Binding-site contacts:
Ligand atom C4 contacts residue TRP47 of chain 26.F at 3.3 Å (hydrophobic).
Ligand atom C4' contacts residue GLU140 of chain 26.F at 3.4 Å.
Ligand atom O2' contacts residue LYS143 of chain 26.F at 3.8 Å.
Ligand atom C5 contacts residue TRP47 of chain 26.F at 3.8 Å (hydrophobic).
Ligand atom C2 contacts residue TRP47 of chain 26.F at 3.4 Å (hydrophobic).
Ligand atom N6 contacts residue TRP47 of chain 26.F at 4.2 Å.
Ligand atom C8 contacts residue LYS143 of chain 26.F at 2.7 Å.
Ligand atom N9 contacts residue LYS143 of chain 26.F at 3.2 Å (salt-bridge).
Ligand atom N1 contacts residue TRP47 of chain 26.F at 3.7 Å.
Ligand atom C5' contacts residue ARG90 of chain 26.F at 4.3 Å.
Ligand atom O4' contacts residue GLU140 of chain 26.F at 3.0 Å (salt-bridge).
Ligand atom C2' contacts residue LYS143 of chain 26.F at 3.7 Å.
Ligand atom N3 contacts residue TRP47 of chain 26.F at 3.4 Å.
Ligand atom C1' contacts residue TRP47 of chain 26.F at 3.7 Å (hydrophobic).
Ligand atom C6 contacts residue TRP47 of chain 26.F at 3.7 Å (hydrophobic).
Ligand atom O2' contacts residue GLU140 of chain 26.F at 2.3 Å (salt-bridge).
Ligand atom O4' contacts residue LYS143 of chain 26.F at 4.2 Å.
Ligand atom C1' contacts residue LYS143 of chain 26.F at 3.2 Å.
Ligand atom N7 contacts residue TRP47 of chain 26.F at 3.6 Å.
Ligand atom O4' contacts residue LYS143 of chain 26.F at 4.4 Å.
Ligand atom C2' contacts residue GLU140 of chain 26.F at 3.0 Å.
Ligand atom C8 contacts residue TRP47 of chain 26.F at 3.6 Å (hydrophobic).
Ligand atom C1' contacts residue GLU140 of chain 26.F at 2.7 Å.
Ligand atom N9 contacts residue GLU140 of chain 26.F at 4.1 Å.
Ligand atom O3' contacts residue GLU140 of chain 26.F at 4.4 Å.
Ligand atom O4' contacts residue TRP47 of chain 26.F at 3.4 Å.
Ligand atom C3' contacts residue GLU140 of chain 26.F at 3.8 Å.
Ligand atom N7 contacts residue LYS143 of chain 26.F at 3.8 Å.
Ligand atom N9 contacts residue TRP47 of chain 26.F at 3.3 Å.

Sequence of chain 26.F:
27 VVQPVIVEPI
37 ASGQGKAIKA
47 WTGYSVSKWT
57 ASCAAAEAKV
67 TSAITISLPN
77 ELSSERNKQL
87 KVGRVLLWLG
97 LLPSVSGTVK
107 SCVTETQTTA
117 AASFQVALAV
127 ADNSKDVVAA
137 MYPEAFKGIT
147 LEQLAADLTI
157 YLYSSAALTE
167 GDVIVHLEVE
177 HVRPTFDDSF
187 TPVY

This small molecule binds to this protein.
Small molecule (SMILES): Nc1ncnc2c1ncn2[C@@H]1O[C@H]([C@@H]2O[C@@H]3[C@H](O[P](=O)(O)O2)[C@@H](CO[P](=O)(O)O[C@H]2[C@@H](O)[C@H](n4cnc5c(N)ncnc54)O[C@@H]2COP(=O)=O)O[C@H]3n2ccc(=O)[nH]c2=O)[C@@H](O[P](=O)(O)OC[C@H]2O[C@@H](n3ccc(=O)[nH]c3=O)[C@H](O)[C@@H]2O)[C@H]1O